Binding-site contacts:
Ligand atom C3 contacts residue ASN1165 of chain 1.C at 3.8 Å.
Ligand atom O7 contacts residue ASN1165 of chain 1.C at 4.5 Å.
Ligand atom O5 contacts residue ASN1165 of chain 1.C at 2.4 Å (h-bond).
Ligand atom C4 contacts residue ASN1165 of chain 1.C at 4.2 Å.
Ligand atom C7 contacts residue ASN1165 of chain 1.C at 3.6 Å.
Ligand atom C1 contacts residue ASN1165 of chain 1.C at 1.4 Å.
Ligand atom N2 contacts residue ASN1165 of chain 1.C at 2.9 Å (h-bond).
Ligand atom C2 contacts residue ASN1165 of chain 1.C at 2.5 Å.
Ligand atom C8 contacts residue ASN1165 of chain 1.C at 3.9 Å.
Ligand atom C5 contacts residue ASN1165 of chain 1.C at 3.6 Å.

A protein and the small-molecule ligand that binds it are described below.
Small molecule (SMILES): CC(=O)N[C@H]1[C@H](O[C@H]2[C@H](O)[C@@H](NC(C)=O)CO[C@@H]2CO)O[C@H](CO)[C@@H](O)[C@@H]1O

Sequence of chain 1.C:
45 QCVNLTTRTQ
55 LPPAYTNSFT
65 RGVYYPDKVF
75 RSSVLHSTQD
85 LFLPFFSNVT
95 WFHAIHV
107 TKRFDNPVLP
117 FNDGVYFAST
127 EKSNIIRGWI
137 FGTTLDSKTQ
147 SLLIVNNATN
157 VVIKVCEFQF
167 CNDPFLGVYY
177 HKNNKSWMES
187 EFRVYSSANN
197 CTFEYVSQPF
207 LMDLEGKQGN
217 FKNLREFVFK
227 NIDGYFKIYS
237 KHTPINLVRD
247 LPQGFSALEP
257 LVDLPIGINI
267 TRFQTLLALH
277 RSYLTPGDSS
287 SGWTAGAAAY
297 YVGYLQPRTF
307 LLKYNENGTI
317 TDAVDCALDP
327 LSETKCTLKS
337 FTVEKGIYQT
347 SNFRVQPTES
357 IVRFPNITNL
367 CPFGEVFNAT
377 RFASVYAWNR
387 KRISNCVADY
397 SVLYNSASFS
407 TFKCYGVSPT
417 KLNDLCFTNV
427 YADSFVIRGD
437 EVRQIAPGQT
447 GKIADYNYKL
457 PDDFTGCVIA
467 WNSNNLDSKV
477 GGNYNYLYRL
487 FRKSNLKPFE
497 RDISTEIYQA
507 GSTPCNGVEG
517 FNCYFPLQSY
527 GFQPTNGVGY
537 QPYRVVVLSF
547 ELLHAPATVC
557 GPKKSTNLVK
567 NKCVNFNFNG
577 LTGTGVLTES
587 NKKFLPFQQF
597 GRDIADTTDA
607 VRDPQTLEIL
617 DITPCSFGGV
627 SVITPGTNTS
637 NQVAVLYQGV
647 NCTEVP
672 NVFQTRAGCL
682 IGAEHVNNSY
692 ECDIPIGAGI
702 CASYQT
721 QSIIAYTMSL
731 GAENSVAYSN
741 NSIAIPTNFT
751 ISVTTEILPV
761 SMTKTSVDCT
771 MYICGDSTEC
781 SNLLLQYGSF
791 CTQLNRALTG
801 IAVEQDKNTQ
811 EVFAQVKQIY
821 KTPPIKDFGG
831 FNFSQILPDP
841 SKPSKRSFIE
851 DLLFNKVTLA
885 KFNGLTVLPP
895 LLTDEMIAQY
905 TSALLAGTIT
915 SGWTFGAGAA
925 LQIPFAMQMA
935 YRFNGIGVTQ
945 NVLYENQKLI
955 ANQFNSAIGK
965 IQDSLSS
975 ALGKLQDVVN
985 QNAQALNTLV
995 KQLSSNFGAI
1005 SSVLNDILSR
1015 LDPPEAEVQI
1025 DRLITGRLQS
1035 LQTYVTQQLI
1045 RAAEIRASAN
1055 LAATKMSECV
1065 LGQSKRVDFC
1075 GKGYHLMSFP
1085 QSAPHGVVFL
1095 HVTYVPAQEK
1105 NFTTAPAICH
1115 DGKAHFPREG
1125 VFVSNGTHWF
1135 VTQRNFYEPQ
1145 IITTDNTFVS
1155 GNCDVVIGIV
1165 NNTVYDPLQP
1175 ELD